The protein below binds the small molecule below.
Small molecule (SMILES): N=C(N)CCCC[C@@H](C(=O)O)[C@H]1c2cc(-c3ccc(O)cc3)ccc2C[C@@H]1O

Binding-site contacts:
Ligand atom C14 contacts residue HIS43 of chain 1.B at 3.4 Å.
Ligand atom N6 contacts residue TRP148 of chain 1.B at 2.8 Å.
Ligand atom N6 contacts residue GLY230 of chain 1.B at 2.8 Å (h-bond).
Ligand atom C3 contacts residue TRP148 of chain 1.B at 3.2 Å (hydrophobic).
Ligand atom C5 contacts residue TRP148 of chain 1.B at 3.4 Å (hydrophobic).
Ligand atom C8 contacts residue GLY228 of chain 1.B at 3.6 Å.
Ligand atom O9 contacts residue SER205 of chain 1.B at 2.9 Å (h-bond).
Ligand atom C11 contacts residue HIS43 of chain 1.B at 3.6 Å.
Ligand atom C10 contacts residue SER205 of chain 1.B at 3.0 Å.
Ligand atom O8 contacts residue CYS201 of chain 1.B at 3.4 Å (h-bond).
Ligand atom C15 contacts residue SER205 of chain 1.B at 1.2 Å.
Ligand atom C14 contacts residue TRP50 of chain 1.B at 3.6 Å (hydrophobic).
Ligand atom C1 contacts residue TRP148 of chain 1.B at 3.2 Å (hydrophobic).
Ligand atom C3 contacts residue CYS201 of chain 1.B at 3.5 Å (hydrophobic).
Ligand atom N7 contacts residue TRP227 of chain 1.B at 3.7 Å.
Ligand atom C2 contacts residue CYS201 of chain 1.B at 3.5 Å (hydrophobic).
Ligand atom O9 contacts residue HIS43 of chain 1.B at 3.2 Å (h-bond).
Ligand atom C36 contacts residue TRP148 of chain 1.B at 3.6 Å (hydrophobic).
Ligand atom O54 contacts residue TRP227 of chain 1.B at 3.7 Å.
Ligand atom C2 contacts residue SER205 of chain 1.B at 3.3 Å.
Ligand atom C5 contacts residue ALA200 of chain 1.B at 3.5 Å (hydrophobic).
Ligand atom C13 contacts residue SER205 of chain 1.B at 3.4 Å.
Ligand atom C4 contacts residue TRP148 of chain 1.B at 3.2 Å (hydrophobic).
Ligand atom C39 contacts residue TRP50 of chain 1.B at 3.5 Å (hydrophobic).
Ligand atom O8 contacts residue GLY203 of chain 1.B at 2.6 Å (h-bond).
Ligand atom C1 contacts residue SER205 of chain 1.B at 3.3 Å.
Ligand atom C8 contacts residue TRP148 of chain 1.B at 3.5 Å (hydrophobic).
Ligand atom C16 contacts residue SER205 of chain 1.B at 2.5 Å.
Ligand atom C10 contacts residue HIS43 of chain 1.B at 3.3 Å.
Ligand atom O8 contacts residue SER205 of chain 1.B at 2.1 Å (h-bond).
Ligand atom C7 contacts residue GLY228 of chain 1.B at 3.5 Å.
Ligand atom N6 contacts residue ASP199 of chain 1.B at 3.4 Å (salt-bridge).
Ligand atom C13 contacts residue GLU202 of chain 1.B at 3.5 Å.
Ligand atom C13 contacts residue HIS43 of chain 1.B at 3.6 Å.
Ligand atom O8 contacts residue ASP204 of chain 1.B at 3.3 Å (salt-bridge).
Ligand atom O54 contacts residue ILE179 of chain 1.B at 3.7 Å.
Ligand atom N6 contacts residue ALA200 of chain 1.B at 3.0 Å (h-bond).
Ligand atom N7 contacts residue ASP199 of chain 1.B at 3.1 Å (salt-bridge).
Ligand atom O8 contacts residue GLU202 of chain 1.B at 3.4 Å.
Ligand atom N7 contacts residue GLY238 of chain 1.B at 3.5 Å.

Sequence of chain 1.B:
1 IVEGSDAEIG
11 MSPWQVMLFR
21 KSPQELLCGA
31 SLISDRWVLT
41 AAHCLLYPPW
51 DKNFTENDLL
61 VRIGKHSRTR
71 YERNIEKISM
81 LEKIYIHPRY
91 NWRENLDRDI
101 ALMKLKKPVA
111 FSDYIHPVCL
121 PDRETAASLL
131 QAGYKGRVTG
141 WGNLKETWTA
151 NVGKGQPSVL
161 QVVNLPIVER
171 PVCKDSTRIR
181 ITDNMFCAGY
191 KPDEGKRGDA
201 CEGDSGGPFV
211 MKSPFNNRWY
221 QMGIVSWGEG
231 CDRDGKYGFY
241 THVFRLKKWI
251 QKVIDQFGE